Binding-site contacts:
Ligand atom C13 contacts residue GLU122 of chain 1.A at 3.4 Å.
Ligand atom C1 contacts residue SER128 of chain 1.A at 3.7 Å.
Ligand atom C26 contacts residue VAL105 of chain 1.A at 3.6 Å (hydrophobic).
Ligand atom C19 contacts residue LYS73 of chain 1.A at 3.6 Å.
Ligand atom C4 contacts residue LEU50 of chain 1.A at 3.4 Å (hydrophobic).
Ligand atom C6 contacts residue ARG127 of chain 1.A at 3.4 Å.
Ligand atom N14 contacts residue CYS124 of chain 1.A at 3.1 Å (h-bond).
Ligand atom CL contacts residue ALA56 of chain 1.A at 3.8 Å.
Ligand atom C19 contacts residue CYS58 of chain 1.A at 3.5 Å (hydrophobic).
Ligand atom C17 contacts residue PHE174 of chain 1.A at 3.9 Å (hydrophobic).
Ligand atom C26 contacts residue LEU121 of chain 1.A at 3.8 Å (hydrophobic).
Ligand atom N16 contacts residue LYS73 of chain 1.A at 3.9 Å.
Ligand atom C3 contacts residue LEU50 of chain 1.A at 3.9 Å (hydrophobic).
Ligand atom CL contacts residue LYS73 of chain 1.A at 3.9 Å.
Ligand atom C21 contacts residue LYS52 of chain 1.A at 3.8 Å.
Ligand atom C26 contacts residue GLU122 of chain 1.A at 3.9 Å.
Ligand atom N15 contacts residue PHE174 of chain 1.A at 3.8 Å.
Ligand atom C11 contacts residue PHE174 of chain 1.A at 3.5 Å (hydrophobic).
Ligand atom N35 contacts residue PHE174 of chain 1.A at 3.5 Å.
Ligand atom N16 contacts residue PHE174 of chain 1.A at 3.8 Å.
Ligand atom C9 contacts residue CYS124 of chain 1.A at 3.6 Å (hydrophobic).
Ligand atom C12 contacts residue PHE174 of chain 1.A at 3.7 Å (hydrophobic).
Ligand atom C5 contacts residue ARG127 of chain 1.A at 3.9 Å.
Ligand atom C13 contacts residue ALA71 of chain 1.A at 3.7 Å (hydrophobic).
Ligand atom C20 contacts residue CYS58 of chain 1.A at 3.5 Å (hydrophobic).
Ligand atom C13 contacts residue CYS124 of chain 1.A at 3.6 Å (hydrophobic).
Ligand atom C1 contacts residue PHE174 of chain 1.A at 3.9 Å (hydrophobic).
Ligand atom C18 contacts residue CYS58 of chain 1.A at 3.9 Å (hydrophobic).
Ligand atom C24 contacts residue CYS124 of chain 1.A at 3.6 Å (hydrophobic).
Ligand atom C10 contacts residue PHE174 of chain 1.A at 3.9 Å (hydrophobic).
Ligand atom CL contacts residue CYS58 of chain 1.A at 3.8 Å.
Ligand atom C7 contacts residue CYS124 of chain 1.A at 3.8 Å (hydrophobic).
Ligand atom C1 contacts residue ARG127 of chain 1.A at 3.6 Å.
Ligand atom C24 contacts residue LEU50 of chain 1.A at 3.9 Å (hydrophobic).
Ligand atom N35 contacts residue GLY171 of chain 1.A at 3.3 Å (h-bond).
Ligand atom CL contacts residue GLY53 of chain 1.A at 3.7 Å.
Ligand atom C29 contacts residue LYS52 of chain 1.A at 3.7 Å.
Ligand atom N8 contacts residue CYS124 of chain 1.A at 2.9 Å (h-bond).
Ligand atom C2 contacts residue ARG127 of chain 1.A at 3.9 Å.
Ligand atom C29 contacts residue GLY51 of chain 1.A at 3.7 Å.

The protein below binds the small molecule below.
Small molecule (SMILES): Cc1nn(-c2cc(Cl)cc(-c3ccccc3C(N)=O)c2)c2cc(N[C@@H](C)c3ccccc3)ncc12

Sequence of chain 1.A:
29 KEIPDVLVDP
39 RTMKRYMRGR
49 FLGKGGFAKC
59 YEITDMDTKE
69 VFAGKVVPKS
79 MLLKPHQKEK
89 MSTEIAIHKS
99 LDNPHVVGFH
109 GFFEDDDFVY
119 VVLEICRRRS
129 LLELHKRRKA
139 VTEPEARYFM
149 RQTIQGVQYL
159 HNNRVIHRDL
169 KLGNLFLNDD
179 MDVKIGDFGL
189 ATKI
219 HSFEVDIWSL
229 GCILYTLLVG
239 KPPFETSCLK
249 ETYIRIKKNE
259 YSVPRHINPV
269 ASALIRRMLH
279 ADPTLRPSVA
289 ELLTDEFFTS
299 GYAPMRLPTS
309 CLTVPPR